Binding-site contacts:
Ligand atom C2 contacts residue VAL333 of chain 1.A at 3.8 Å (hydrophobic).
Ligand atom O1 contacts residue LEU535 of chain 1.B at 3.7 Å.
Ligand atom C4 contacts residue LEU535 of chain 1.B at 3.8 Å (hydrophobic).
Ligand atom C16 contacts residue VAL359 of chain 1.A at 3.7 Å (hydrophobic).
Ligand atom C9 contacts residue LEU535 of chain 1.B at 3.7 Å (hydrophobic).
Ligand atom C17 contacts residue LEU535 of chain 1.B at 3.7 Å (hydrophobic).
Ligand atom C7 contacts residue ASP533 of chain 1.B at 3.6 Å.
Ligand atom N5 contacts residue ILE563 of chain 1.B at 3.6 Å.
Ligand atom N5 contacts residue ASP533 of chain 1.B at 2.7 Å (salt-bridge).
Ligand atom C16 contacts residue GLY357 of chain 1.A at 3.7 Å.
Ligand atom C6 contacts residue TYR334 of chain 1.A at 3.5 Å (hydrophobic).
Ligand atom N5 contacts residue THR564 of chain 1.B at 2.9 Å (h-bond).
Ligand atom C18 contacts residue TYR334 of chain 1.A at 3.7 Å (hydrophobic).
Ligand atom C16 contacts residue PHE327 of chain 1.A at 3.7 Å (hydrophobic).
Ligand atom C22 contacts residue THR564 of chain 1.B at 3.7 Å.
Ligand atom C11 contacts residue ASP533 of chain 1.B at 3.5 Å.
Ligand atom C18 contacts residue VAL359 of chain 1.A at 3.8 Å (hydrophobic).
Ligand atom C7 contacts residue PHE386 of chain 1.A at 3.5 Å (hydrophobic).
Ligand atom C21 contacts residue PHE386 of chain 1.A at 3.7 Å (hydrophobic).
Ligand atom N3 contacts residue THR564 of chain 1.B at 3.2 Å (h-bond).
Ligand atom C4 contacts residue PHE386 of chain 1.A at 3.5 Å (hydrophobic).
Ligand atom C7 contacts residue LEU535 of chain 1.B at 3.8 Å (hydrophobic).
Ligand atom C10 contacts residue LEU535 of chain 1.B at 3.7 Å (hydrophobic).
Ligand atom C2 contacts residue TYR334 of chain 1.A at 3.5 Å (hydrophobic).
Ligand atom O1 contacts residue TYR334 of chain 1.A at 3.5 Å.
Ligand atom C1 contacts residue TYR334 of chain 1.A at 3.7 Å (hydrophobic).
Ligand atom C19 contacts residue GLN332 of chain 1.A at 3.4 Å.
Ligand atom C1 contacts residue GLN332 of chain 1.A at 3.8 Å.
Ligand atom N7 contacts residue GLN332 of chain 1.A at 2.9 Å (h-bond).
Ligand atom C20 contacts residue PHE329 of chain 1.A at 3.5 Å (hydrophobic).
Ligand atom C11 contacts residue LEU535 of chain 1.B at 3.8 Å (hydrophobic).
Ligand atom N1 contacts residue ASP533 of chain 1.B at 2.7 Å (salt-bridge).
Ligand atom C1 contacts residue VAL333 of chain 1.A at 3.7 Å (hydrophobic).
Ligand atom C17 contacts residue THR510 of chain 1.B at 3.7 Å.
Ligand atom N3 contacts residue LEU535 of chain 1.B at 3.7 Å.
Ligand atom N1 contacts residue PHE386 of chain 1.A at 3.5 Å.
Ligand atom N6 contacts residue THR564 of chain 1.B at 3.7 Å.
Ligand atom C20 contacts residue GLY562 of chain 1.B at 3.2 Å.
Ligand atom C9 contacts residue TYR334 of chain 1.A at 3.5 Å (hydrophobic).
Ligand atom C8 contacts residue LEU535 of chain 1.B at 3.8 Å (hydrophobic).

Sequence of chain 1.A:
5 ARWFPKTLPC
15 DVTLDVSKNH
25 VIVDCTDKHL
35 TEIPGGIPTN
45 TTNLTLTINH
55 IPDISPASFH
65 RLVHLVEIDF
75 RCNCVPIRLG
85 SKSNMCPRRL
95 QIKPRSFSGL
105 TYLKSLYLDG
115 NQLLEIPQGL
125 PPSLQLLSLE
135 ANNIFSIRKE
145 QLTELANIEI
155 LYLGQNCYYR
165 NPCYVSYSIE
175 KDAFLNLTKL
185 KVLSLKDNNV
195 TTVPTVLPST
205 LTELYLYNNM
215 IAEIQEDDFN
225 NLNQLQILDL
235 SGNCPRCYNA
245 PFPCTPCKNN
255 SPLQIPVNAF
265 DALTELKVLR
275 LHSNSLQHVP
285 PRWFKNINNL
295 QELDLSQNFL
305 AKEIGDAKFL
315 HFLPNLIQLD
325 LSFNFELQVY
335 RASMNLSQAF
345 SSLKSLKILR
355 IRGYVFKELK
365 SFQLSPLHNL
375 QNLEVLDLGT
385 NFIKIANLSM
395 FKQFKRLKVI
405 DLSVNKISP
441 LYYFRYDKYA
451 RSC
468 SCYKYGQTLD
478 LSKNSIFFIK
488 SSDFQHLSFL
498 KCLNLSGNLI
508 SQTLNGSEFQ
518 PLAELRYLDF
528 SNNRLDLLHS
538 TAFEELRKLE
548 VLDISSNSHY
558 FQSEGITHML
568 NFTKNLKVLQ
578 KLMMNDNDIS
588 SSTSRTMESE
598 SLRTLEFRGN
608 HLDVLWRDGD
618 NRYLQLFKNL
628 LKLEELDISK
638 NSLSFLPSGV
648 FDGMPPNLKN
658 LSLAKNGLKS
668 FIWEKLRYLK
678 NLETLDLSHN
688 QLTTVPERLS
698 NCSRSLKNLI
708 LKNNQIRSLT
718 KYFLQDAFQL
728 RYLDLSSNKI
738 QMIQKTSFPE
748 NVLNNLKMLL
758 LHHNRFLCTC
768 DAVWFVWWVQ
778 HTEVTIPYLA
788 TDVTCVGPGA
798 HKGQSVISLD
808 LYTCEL

This small molecule binds to this protein.
Small molecule (SMILES): CCCCNc1nc(N)nc2cn(Cc3ccc(CNC4CCC4)cc3OC)nc12

Sequence of chain 1.B:
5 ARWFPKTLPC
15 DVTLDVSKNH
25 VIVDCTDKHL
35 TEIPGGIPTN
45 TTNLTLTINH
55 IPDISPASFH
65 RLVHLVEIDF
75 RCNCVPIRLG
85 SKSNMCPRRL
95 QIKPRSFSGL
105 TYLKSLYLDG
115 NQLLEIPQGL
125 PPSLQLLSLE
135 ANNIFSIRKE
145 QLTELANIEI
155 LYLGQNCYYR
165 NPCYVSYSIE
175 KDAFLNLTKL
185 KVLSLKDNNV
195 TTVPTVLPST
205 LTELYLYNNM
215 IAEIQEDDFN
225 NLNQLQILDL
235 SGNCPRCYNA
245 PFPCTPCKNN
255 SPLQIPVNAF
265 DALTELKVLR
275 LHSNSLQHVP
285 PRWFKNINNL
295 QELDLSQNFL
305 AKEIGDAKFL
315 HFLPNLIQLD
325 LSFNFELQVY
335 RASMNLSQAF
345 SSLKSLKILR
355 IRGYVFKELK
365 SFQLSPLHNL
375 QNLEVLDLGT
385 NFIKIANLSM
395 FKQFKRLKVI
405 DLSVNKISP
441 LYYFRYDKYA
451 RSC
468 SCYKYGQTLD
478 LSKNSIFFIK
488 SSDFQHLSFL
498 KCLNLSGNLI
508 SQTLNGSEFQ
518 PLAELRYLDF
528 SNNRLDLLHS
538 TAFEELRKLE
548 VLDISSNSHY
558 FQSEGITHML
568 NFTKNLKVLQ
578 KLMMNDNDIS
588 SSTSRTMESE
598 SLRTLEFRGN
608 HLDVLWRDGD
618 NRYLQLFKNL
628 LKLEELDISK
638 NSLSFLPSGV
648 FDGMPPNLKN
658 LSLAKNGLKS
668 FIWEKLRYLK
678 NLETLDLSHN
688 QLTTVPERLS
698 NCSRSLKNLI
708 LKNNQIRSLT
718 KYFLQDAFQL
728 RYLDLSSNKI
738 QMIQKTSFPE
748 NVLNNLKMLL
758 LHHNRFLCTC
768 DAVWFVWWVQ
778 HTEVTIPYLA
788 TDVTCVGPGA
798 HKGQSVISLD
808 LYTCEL